Sequence of chain 1.D:
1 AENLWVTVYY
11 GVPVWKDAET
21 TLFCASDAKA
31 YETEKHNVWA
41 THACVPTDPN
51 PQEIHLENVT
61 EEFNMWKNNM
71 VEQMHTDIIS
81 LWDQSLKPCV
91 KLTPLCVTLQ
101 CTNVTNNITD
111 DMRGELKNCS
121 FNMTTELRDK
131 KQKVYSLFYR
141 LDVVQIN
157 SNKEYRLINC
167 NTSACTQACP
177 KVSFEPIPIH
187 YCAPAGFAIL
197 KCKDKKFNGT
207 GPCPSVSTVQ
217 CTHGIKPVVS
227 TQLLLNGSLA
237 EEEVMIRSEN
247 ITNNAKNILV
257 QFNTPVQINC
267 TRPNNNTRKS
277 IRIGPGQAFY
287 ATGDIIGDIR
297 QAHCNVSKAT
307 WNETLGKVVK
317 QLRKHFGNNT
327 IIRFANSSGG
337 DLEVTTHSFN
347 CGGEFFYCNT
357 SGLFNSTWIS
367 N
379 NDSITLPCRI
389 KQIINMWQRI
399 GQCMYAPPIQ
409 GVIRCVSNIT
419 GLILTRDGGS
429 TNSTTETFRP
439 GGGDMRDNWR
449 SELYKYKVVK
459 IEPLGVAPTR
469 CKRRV

Binding-site contacts:
Ligand atom C3 contacts residue ASN167 of chain 1.D at 3.8 Å.
Ligand atom C2 contacts residue ASN167 of chain 1.D at 2.5 Å.
Ligand atom C5 contacts residue ARG162 of chain 1.D at 4.1 Å.
Ligand atom O7 contacts residue THR168 of chain 1.D at 3.9 Å.
Ligand atom C7 contacts residue ASN167 of chain 1.D at 3.5 Å.
Ligand atom O7 contacts residue ASN167 of chain 1.D at 3.7 Å.
Ligand atom O5 contacts residue ASN167 of chain 1.D at 2.4 Å (h-bond).
Ligand atom C1 contacts residue ASN167 of chain 1.D at 1.4 Å.
Ligand atom C8 contacts residue THR168 of chain 1.D at 3.7 Å.
Ligand atom N2 contacts residue THR168 of chain 1.D at 4.4 Å.
Ligand atom O5 contacts residue ARG162 of chain 1.D at 4.0 Å.
Ligand atom C7 contacts residue THR168 of chain 1.D at 3.8 Å.
Ligand atom O6 contacts residue ARG162 of chain 1.D at 3.6 Å.
Ligand atom C6 contacts residue ARG162 of chain 1.D at 3.5 Å.
Ligand atom C4 contacts residue ASN167 of chain 1.D at 4.2 Å.
Ligand atom C5 contacts residue ASN167 of chain 1.D at 3.7 Å.
Ligand atom C6 contacts residue VAL144 of chain 1.D at 4.2 Å (hydrophobic).
Ligand atom N2 contacts residue ASN167 of chain 1.D at 2.9 Å (h-bond).

The small molecule below binds the protein below.
Small molecule (SMILES): CC(=O)N[C@H]1[C@H](O[C@H]2[C@H](O)[C@@H](NC(C)=O)CO[C@@H]2CO)O[C@H](CO)[C@@H](O)[C@@H]1O